Binding-site contacts:
Ligand atom C2 contacts residue CYS8 of chain 1.D at 3.2 Å (hydrophobic).
Ligand atom C3 contacts residue LYS10 of chain 1.B at 4.2 Å.
Ligand atom C8 contacts residue LEU12 of chain 1.B at 3.5 Å (hydrophobic).
Ligand atom S1 contacts residue ILE6 of chain 1.D at 4.1 Å.
Ligand atom C7 contacts residue CYS8 of chain 1.D at 4.1 Å (hydrophobic).
Ligand atom C4 contacts residue CYS8 of chain 1.D at 3.0 Å (hydrophobic).
Ligand atom C2 contacts residue LYS10 of chain 1.B at 4.0 Å.
Ligand atom C1 contacts residue CYS8 of chain 1.D at 4.3 Å (hydrophobic).
Ligand atom C4 contacts residue LYS10 of chain 1.B at 4.1 Å.
Ligand atom C8 contacts residue THR11 of chain 1.B at 4.4 Å.
Ligand atom C7 contacts residue ILE6 of chain 1.D at 4.0 Å (hydrophobic).
Ligand atom S1 contacts residue THR55 of chain 1.B at 4.3 Å.
Ligand atom C9 contacts residue LYS10 of chain 1.B at 4.1 Å.
Ligand atom S1 contacts residue THR53 of chain 1.B at 3.8 Å.
Ligand atom S1 contacts residue CYS8 of chain 1.D at 2.0 Å (h-bond).
Ligand atom C8 contacts residue ILE6 of chain 1.D at 4.4 Å (hydrophobic).
Ligand atom C5 contacts residue CYS8 of chain 1.D at 4.2 Å (hydrophobic).
Ligand atom C8 contacts residue CYS8 of chain 1.D at 4.3 Å (hydrophobic).
Ligand atom C2 contacts residue THR11 of chain 1.B at 3.8 Å.
Ligand atom C3 contacts residue CYS8 of chain 1.D at 3.2 Å (hydrophobic).
Ligand atom C6 contacts residue LYS10 of chain 1.B at 3.8 Å.

This protein binds this small molecule.
Small molecule (SMILES): CC1(C)C=C(CSS(C)(=O)=O)C(C)(C)N1[O]

Sequence of chain 1.B:
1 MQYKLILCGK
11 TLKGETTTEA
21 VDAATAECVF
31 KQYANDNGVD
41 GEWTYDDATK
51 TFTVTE

Sequence of chain 1.D:
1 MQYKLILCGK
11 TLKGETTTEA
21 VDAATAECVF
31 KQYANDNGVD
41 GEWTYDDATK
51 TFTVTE